Binding-site contacts:
Ligand atom O5 contacts residue LEU238 of chain 1.A at 3.8 Å.
Ligand atom C3 contacts residue ASN144 of chain 2.A at 3.7 Å.
Ligand atom O5 contacts residue GLU140 of chain 2.A at 3.6 Å.
Ligand atom C2 contacts residue LEU238 of chain 1.A at 4.2 Å (hydrophobic).
Ligand atom C1 contacts residue TYR147 of chain 2.A at 3.8 Å (hydrophobic).
Ligand atom C4 contacts residue ASN144 of chain 2.A at 4.2 Å.
Ligand atom C8 contacts residue ASN144 of chain 2.A at 4.3 Å.
Ligand atom C4 contacts residue LEU238 of chain 1.A at 3.5 Å (hydrophobic).
Ligand atom C6 contacts residue TYR147 of chain 2.A at 3.5 Å (hydrophobic).
Ligand atom N2 contacts residue SER146 of chain 2.A at 4.5 Å.
Ligand atom C2 contacts residue ASN144 of chain 2.A at 2.3 Å.
Ligand atom C6 contacts residue TYR242 of chain 1.A at 4.0 Å (hydrophobic).
Ligand atom C6 contacts residue GLU239 of chain 1.A at 4.2 Å.
Ligand atom O6 contacts residue LEU238 of chain 1.A at 3.3 Å.
Ligand atom C5 contacts residue LEU238 of chain 1.A at 4.0 Å (hydrophobic).
Ligand atom C1 contacts residue GLU140 of chain 2.A at 3.8 Å.
Ligand atom O4 contacts residue LEU238 of chain 1.A at 4.5 Å.
Ligand atom O6 contacts residue TYR147 of chain 2.A at 3.3 Å (h-bond).
Ligand atom O6 contacts residue GLU239 of chain 1.A at 3.2 Å (salt-bridge).
Ligand atom C1 contacts residue LEU238 of chain 1.A at 4.4 Å (hydrophobic).
Ligand atom O5 contacts residue ASN144 of chain 2.A at 2.4 Å (h-bond).
Ligand atom N2 contacts residue ASN144 of chain 2.A at 2.8 Å (h-bond).
Ligand atom C6 contacts residue PHE220 of chain 2.A at 4.2 Å (hydrophobic).
Ligand atom C3 contacts residue LEU238 of chain 1.A at 4.2 Å (hydrophobic).
Ligand atom O7 contacts residue LEU238 of chain 1.A at 4.3 Å.
Ligand atom C5 contacts residue TYR147 of chain 2.A at 3.9 Å (hydrophobic).
Ligand atom C8 contacts residue PHE220 of chain 2.A at 4.4 Å (hydrophobic).
Ligand atom C1 contacts residue SER146 of chain 2.A at 4.5 Å.
Ligand atom O5 contacts residue PHE220 of chain 2.A at 4.5 Å.
Ligand atom C5 contacts residue ASN144 of chain 2.A at 3.7 Å.
Ligand atom C8 contacts residue MET216 of chain 2.A at 3.4 Å (hydrophobic).
Ligand atom O5 contacts residue TYR147 of chain 2.A at 3.1 Å (h-bond).
Ligand atom O6 contacts residue GLU140 of chain 2.A at 4.5 Å.
Ligand atom C2 contacts residue GLU140 of chain 2.A at 4.4 Å.
Ligand atom C6 contacts residue LEU238 of chain 1.A at 4.1 Å (hydrophobic).
Ligand atom C5 contacts residue PHE220 of chain 2.A at 4.2 Å (hydrophobic).
Ligand atom O3 contacts residue LEU238 of chain 1.A at 4.2 Å.
Ligand atom C7 contacts residue ASN144 of chain 2.A at 3.5 Å.
Ligand atom C1 contacts residue ASN144 of chain 2.A at 1.5 Å.
Ligand atom O7 contacts residue ASN144 of chain 2.A at 3.5 Å (h-bond).

This protein binds this small molecule.
Small molecule (SMILES): CC(=O)N[C@H]1[C@H](O[C@H]2[C@H](O)[C@@H](NC(C)=O)CO[C@@H]2CO)O[C@H](CO)[C@@H](O[C@@H]2O[C@H](CO)[C@@H](O)[C@H](O)[C@@H]2O)[C@@H]1O

Sequence of chain 2.A:
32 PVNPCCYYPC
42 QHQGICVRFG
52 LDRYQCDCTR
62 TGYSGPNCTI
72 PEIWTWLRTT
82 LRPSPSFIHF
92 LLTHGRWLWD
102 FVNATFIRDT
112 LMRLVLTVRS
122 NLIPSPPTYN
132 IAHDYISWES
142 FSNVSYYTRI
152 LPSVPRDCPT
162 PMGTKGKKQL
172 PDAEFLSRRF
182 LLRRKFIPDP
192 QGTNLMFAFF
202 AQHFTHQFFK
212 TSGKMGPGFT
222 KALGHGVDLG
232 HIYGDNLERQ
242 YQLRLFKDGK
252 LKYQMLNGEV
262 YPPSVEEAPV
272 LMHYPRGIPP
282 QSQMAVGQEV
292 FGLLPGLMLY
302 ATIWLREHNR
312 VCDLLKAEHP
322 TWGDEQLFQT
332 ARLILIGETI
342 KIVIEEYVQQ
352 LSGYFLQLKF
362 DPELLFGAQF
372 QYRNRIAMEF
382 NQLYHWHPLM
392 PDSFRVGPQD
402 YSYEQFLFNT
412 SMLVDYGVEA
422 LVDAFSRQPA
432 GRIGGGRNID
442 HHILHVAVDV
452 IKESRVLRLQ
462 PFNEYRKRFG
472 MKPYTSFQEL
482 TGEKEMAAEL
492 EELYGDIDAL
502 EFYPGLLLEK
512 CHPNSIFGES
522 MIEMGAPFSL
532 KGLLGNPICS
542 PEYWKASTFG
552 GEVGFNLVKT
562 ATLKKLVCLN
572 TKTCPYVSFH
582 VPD

Sequence of chain 1.A:
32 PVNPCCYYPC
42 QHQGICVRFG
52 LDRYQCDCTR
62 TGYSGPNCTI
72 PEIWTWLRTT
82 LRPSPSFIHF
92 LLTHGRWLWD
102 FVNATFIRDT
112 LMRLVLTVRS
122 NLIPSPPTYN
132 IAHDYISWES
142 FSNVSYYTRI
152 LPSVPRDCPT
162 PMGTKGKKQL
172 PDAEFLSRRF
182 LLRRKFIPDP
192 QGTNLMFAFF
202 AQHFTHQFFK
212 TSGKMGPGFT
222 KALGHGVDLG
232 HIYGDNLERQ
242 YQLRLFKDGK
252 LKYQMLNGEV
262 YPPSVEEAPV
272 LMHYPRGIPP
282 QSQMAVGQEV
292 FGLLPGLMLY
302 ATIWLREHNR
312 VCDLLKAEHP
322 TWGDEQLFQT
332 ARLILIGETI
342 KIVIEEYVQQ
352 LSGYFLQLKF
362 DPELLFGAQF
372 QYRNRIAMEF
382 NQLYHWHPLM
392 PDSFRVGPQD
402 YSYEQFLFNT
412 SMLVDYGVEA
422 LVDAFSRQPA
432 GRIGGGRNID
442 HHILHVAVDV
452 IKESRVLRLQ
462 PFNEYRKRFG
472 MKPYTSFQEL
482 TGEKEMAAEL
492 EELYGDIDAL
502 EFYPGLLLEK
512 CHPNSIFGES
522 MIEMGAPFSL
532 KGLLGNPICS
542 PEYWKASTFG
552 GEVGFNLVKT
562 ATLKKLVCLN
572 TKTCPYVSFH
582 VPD